Binding-site contacts:
Ligand atom O4' contacts residue ARG64 of chain 1.B at 3.1 Å (salt-bridge).
Ligand atom C5 contacts residue ARG87 of chain 1.B at 3.4 Å.
Ligand atom P2' contacts residue SER86 of chain 1.B at 3.6 Å.
Ligand atom O3B contacts residue ARG65 of chain 1.B at 3.0 Å (salt-bridge).
Ligand atom O4' contacts residue LEU85 of chain 1.B at 3.5 Å (h-bond).
Ligand atom O2A contacts residue GLY116 of chain 1.B at 3.0 Å (h-bond).
Ligand atom O2A contacts residue VAL119 of chain 1.B at 3.6 Å.
Ligand atom O3A contacts residue ARG65 of chain 1.B at 3.5 Å.
Ligand atom O2' contacts residue SER86 of chain 1.B at 3.7 Å.
Ligand atom O2P contacts residue ARG64 of chain 1.B at 2.8 Å (salt-bridge).
Ligand atom O4' contacts residue GLY63 of chain 1.B at 3.5 Å.
Ligand atom N1 contacts residue GLY100 of chain 1.B at 3.6 Å.
Ligand atom O1A contacts residue GLY63 of chain 1.B at 3.6 Å.
Ligand atom C1' contacts residue LEU85 of chain 1.B at 3.2 Å (hydrophobic).
Ligand atom O2A contacts residue GLN118 of chain 1.B at 3.5 Å.
Ligand atom C6 contacts residue ARG87 of chain 1.B at 3.3 Å.
Ligand atom PA contacts residue GLY116 of chain 1.B at 3.6 Å.
Ligand atom O2B contacts residue GLY117 of chain 1.B at 3.1 Å (h-bond).
Ligand atom O5' contacts residue ARG65 of chain 1.B at 3.2 Å (salt-bridge).
Ligand atom O1B contacts residue GLY116 of chain 1.B at 3.4 Å.
Ligand atom O1B contacts residue GLY117 of chain 1.B at 3.4 Å (h-bond).
Ligand atom O1P contacts residue GLN88 of chain 1.B at 2.9 Å (h-bond).
Ligand atom C2 contacts residue GLY100 of chain 1.B at 3.5 Å.
Ligand atom C4 contacts residue ARG87 of chain 1.B at 3.6 Å.
Ligand atom O1A contacts residue THR66 of chain 1.B at 2.6 Å (h-bond).
Ligand atom C2 contacts residue ARG87 of chain 1.B at 3.5 Å.
Ligand atom O1P contacts residue ARG64 of chain 1.B at 2.9 Å (salt-bridge).
Ligand atom N3 contacts residue LEU85 of chain 1.B at 3.6 Å.
Ligand atom O1P contacts residue SER86 of chain 1.B at 2.7 Å (h-bond).
Ligand atom N6 contacts residue LEU122 of chain 1.B at 3.5 Å.
Ligand atom O1A contacts residue GLY116 of chain 1.B at 3.2 Å (h-bond).
Ligand atom O3P contacts residue SER86 of chain 1.B at 3.6 Å.
Ligand atom N6 contacts residue ARG87 of chain 1.B at 3.5 Å (salt-bridge).
Ligand atom O2B contacts residue GLN118 of chain 1.B at 3.0 Å.
Ligand atom O5' contacts residue ARG64 of chain 1.B at 3.5 Å (salt-bridge).
Ligand atom O3P contacts residue ARG87 of chain 1.B at 2.9 Å (salt-bridge).
Ligand atom O5' contacts residue GLY63 of chain 1.B at 3.5 Å.
Ligand atom N3 contacts residue SER86 of chain 1.B at 3.5 Å (h-bond).
Ligand atom N3 contacts residue ARG87 of chain 1.B at 3.6 Å.
Ligand atom O2' contacts residue ARG64 of chain 1.B at 3.5 Å.

A protein and the small-molecule ligand that binds it are described below.
Small molecule (SMILES): Nc1ncnc2c1ncn2[C@@H]1O[C@H](CO[P](=O)(O)OP(=O)(O)O)[C@@H](O)[C@H]1OP(=O)(O)O

Sequence of chain 1.B:
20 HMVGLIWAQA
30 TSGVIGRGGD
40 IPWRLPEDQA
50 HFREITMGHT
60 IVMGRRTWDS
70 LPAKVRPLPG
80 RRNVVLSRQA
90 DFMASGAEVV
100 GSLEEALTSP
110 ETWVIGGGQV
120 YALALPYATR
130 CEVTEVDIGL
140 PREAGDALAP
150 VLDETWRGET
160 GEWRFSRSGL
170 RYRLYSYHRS